A small-molecule ligand and the protein it binds are described below.
Small molecule (SMILES): CC(=O)N[C@@H]1[C@@H](O)[C@H](O)[C@@H](CO)O[C@H]1O

Sequence of chain 1.A:
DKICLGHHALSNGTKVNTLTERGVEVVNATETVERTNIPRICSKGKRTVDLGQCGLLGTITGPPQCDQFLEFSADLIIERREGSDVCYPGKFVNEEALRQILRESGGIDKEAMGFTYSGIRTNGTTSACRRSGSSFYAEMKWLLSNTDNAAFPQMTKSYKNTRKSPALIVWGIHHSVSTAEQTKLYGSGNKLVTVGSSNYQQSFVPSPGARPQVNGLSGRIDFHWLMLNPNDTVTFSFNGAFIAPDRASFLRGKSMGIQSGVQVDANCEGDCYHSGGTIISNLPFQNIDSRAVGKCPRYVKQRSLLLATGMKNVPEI

Binding-site contacts:
Ligand atom C4 contacts residue ASN123 of chain 1.A at 4.3 Å.
Ligand atom C5 contacts residue ASN123 of chain 1.A at 3.7 Å.
Ligand atom N2 contacts residue ASN123 of chain 1.A at 3.0 Å (h-bond).
Ligand atom O7 contacts residue ASN123 of chain 1.A at 3.7 Å.
Ligand atom O5 contacts residue ASN123 of chain 1.A at 2.4 Å (h-bond).
Ligand atom C1 contacts residue ARG121 of chain 1.A at 4.0 Å.
Ligand atom C3 contacts residue ASN123 of chain 1.A at 3.9 Å.
Ligand atom C5 contacts residue ARG121 of chain 1.A at 3.9 Å.
Ligand atom C7 contacts residue ASN123 of chain 1.A at 3.5 Å.
Ligand atom C2 contacts residue ASN123 of chain 1.A at 2.6 Å.
Ligand atom C1 contacts residue ASN123 of chain 1.A at 1.4 Å.
Ligand atom O5 contacts residue ARG121 of chain 1.A at 4.1 Å.